This small molecule binds to this protein.
Small molecule (SMILES): COc1cc([C@H]2OC[C@H]3[C@@H]2CO[C@@H]3c2ccc(O)c(OC)c2)ccc1O

Sequence of chain 2.C:
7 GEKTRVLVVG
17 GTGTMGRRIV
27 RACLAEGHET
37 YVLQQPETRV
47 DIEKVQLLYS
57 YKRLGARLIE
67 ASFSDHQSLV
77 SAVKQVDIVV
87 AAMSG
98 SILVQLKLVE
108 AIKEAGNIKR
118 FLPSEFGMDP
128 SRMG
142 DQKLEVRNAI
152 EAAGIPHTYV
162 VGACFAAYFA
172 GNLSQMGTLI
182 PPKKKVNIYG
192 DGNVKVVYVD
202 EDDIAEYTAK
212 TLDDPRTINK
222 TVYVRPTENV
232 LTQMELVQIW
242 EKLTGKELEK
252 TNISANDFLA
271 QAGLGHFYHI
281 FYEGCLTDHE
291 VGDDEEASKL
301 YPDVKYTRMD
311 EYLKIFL

Sequence of chain 1.A:
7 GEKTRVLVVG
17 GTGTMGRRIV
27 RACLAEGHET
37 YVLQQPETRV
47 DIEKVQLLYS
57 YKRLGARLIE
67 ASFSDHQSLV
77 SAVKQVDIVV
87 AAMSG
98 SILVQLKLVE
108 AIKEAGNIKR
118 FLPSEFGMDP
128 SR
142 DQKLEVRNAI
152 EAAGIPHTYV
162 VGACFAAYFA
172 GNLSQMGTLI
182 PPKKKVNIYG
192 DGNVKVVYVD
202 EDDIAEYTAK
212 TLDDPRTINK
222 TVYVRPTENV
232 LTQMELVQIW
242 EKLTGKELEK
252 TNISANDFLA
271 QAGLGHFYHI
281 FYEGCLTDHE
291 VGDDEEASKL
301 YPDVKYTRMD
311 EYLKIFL

Binding-site contacts:
Ligand atom OAF contacts residue GLY124 of chain 2.C at 2.9 Å.
Ligand atom OAC contacts residue MET177 of chain 2.C at 4.0 Å.
Ligand atom CAZ contacts residue ALA164 of chain 2.C at 3.8 Å (hydrophobic).
Ligand atom CAV contacts residue NDP1 of chain 2.L at 3.6 Å.
Ligand atom CAG contacts residue PHE170 of chain 2.C at 3.5 Å (hydrophobic).
Ligand atom CAJ contacts residue HIS276 of chain 2.C at 4.0 Å.
Ligand atom OAE contacts residue GLY178 of chain 2.C at 3.2 Å (h-bond).
Ligand atom CAY contacts residue GLY178 of chain 2.C at 3.3 Å.
Ligand atom CAK contacts residue NDP1 of chain 2.L at 3.8 Å.
Ligand atom CAS contacts residue PHE277 of chain 2.C at 3.9 Å (hydrophobic).
Ligand atom OAA contacts residue TYR169 of chain 2.C at 3.7 Å.
Ligand atom OAF contacts residue NDP1 of chain 2.L at 3.5 Å.
Ligand atom CAV contacts residue HIS276 of chain 2.C at 4.0 Å.
Ligand atom CAL contacts residue PHE170 of chain 2.C at 3.8 Å (hydrophobic).
Ligand atom CAP contacts residue NDP1 of chain 2.L at 3.8 Å.
Ligand atom OAF contacts residue LYS144 of chain 2.C at 3.9 Å.
Ligand atom OAB contacts residue HIS276 of chain 2.C at 3.4 Å.
Ligand atom OAE contacts residue MET177 of chain 2.C at 3.8 Å.
Ligand atom CAZ contacts residue NDP1 of chain 2.L at 3.4 Å.
Ligand atom CAQ contacts residue ALA272 of chain 2.C at 3.9 Å (hydrophobic).
Ligand atom OAB contacts residue PHE170 of chain 2.C at 3.6 Å.
Ligand atom CAR contacts residue HIS276 of chain 2.C at 3.7 Å.
Ligand atom CAH contacts residue NDP1 of chain 2.L at 3.9 Å.
Ligand atom CAX contacts residue GLY124 of chain 2.C at 3.9 Å.
Ligand atom OAD contacts residue MET125 of chain 2.C at 3.2 Å (h-bond).
Ligand atom CAO contacts residue PHE277 of chain 2.C at 3.8 Å (hydrophobic).
Ligand atom CAY contacts residue VAL46 of chain 1.A at 3.3 Å (hydrophobic).
Ligand atom CAX contacts residue NDP1 of chain 2.L at 3.4 Å.
Ligand atom CAY contacts residue THR179 of chain 2.C at 3.6 Å.
Ligand atom CAP contacts residue HIS276 of chain 2.C at 3.9 Å.
Ligand atom OAC contacts residue GLY178 of chain 2.C at 4.0 Å.
Ligand atom CAL contacts residue HIS276 of chain 2.C at 3.8 Å.
Ligand atom CAN contacts residue HIS276 of chain 2.C at 3.6 Å.
Ligand atom OAD contacts residue NDP1 of chain 2.L at 3.4 Å (h-bond).
Ligand atom OAF contacts residue MET125 of chain 2.C at 3.3 Å (h-bond).
Ligand atom OAD contacts residue GLY124 of chain 2.C at 3.4 Å.
Ligand atom CAL contacts residue PHE277 of chain 2.C at 3.9 Å (hydrophobic).
Ligand atom CAH contacts residue PHE170 of chain 2.C at 3.6 Å (hydrophobic).
Ligand atom CAT contacts residue NDP1 of chain 2.L at 3.6 Å.
Ligand atom CAU contacts residue ALA272 of chain 2.C at 3.4 Å (hydrophobic).